Sequence of chain 1.A:
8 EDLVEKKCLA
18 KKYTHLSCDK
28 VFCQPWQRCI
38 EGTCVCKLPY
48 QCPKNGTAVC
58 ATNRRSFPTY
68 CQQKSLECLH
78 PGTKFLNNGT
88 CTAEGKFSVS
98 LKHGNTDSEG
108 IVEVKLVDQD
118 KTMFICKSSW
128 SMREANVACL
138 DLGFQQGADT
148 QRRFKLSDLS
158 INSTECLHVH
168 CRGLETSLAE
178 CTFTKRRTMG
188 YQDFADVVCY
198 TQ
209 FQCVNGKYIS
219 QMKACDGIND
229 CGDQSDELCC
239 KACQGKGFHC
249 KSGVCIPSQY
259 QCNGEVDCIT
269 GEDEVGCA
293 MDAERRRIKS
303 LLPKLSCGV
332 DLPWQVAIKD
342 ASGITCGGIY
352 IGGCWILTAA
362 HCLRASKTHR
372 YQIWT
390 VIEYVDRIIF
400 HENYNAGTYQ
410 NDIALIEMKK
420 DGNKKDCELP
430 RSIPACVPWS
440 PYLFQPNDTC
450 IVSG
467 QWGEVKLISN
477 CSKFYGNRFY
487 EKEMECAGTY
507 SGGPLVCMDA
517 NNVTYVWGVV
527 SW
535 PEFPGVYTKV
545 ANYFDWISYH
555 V

Binding-site contacts:
Ligand atom O6 contacts residue GLY86 of chain 1.A at 3.8 Å.
Ligand atom O7 contacts residue ASN85 of chain 1.A at 3.9 Å.
Ligand atom C6 contacts residue THR54 of chain 1.A at 4.4 Å.
Ligand atom C3 contacts residue ASN85 of chain 1.A at 3.8 Å.
Ligand atom C1 contacts residue GLY86 of chain 1.A at 4.3 Å.
Ligand atom C4 contacts residue ASN85 of chain 1.A at 4.2 Å.
Ligand atom C6 contacts residue GLY86 of chain 1.A at 4.1 Å.
Ligand atom C7 contacts residue ASN85 of chain 1.A at 3.7 Å.
Ligand atom C1 contacts residue ASN85 of chain 1.A at 1.4 Å.
Ligand atom O5 contacts residue ASN85 of chain 1.A at 2.3 Å (h-bond).
Ligand atom O6 contacts residue ASN85 of chain 1.A at 4.5 Å.
Ligand atom C5 contacts residue THR54 of chain 1.A at 4.4 Å.
Ligand atom O6 contacts residue THR54 of chain 1.A at 3.5 Å.
Ligand atom O6 contacts residue ALA55 of chain 1.A at 3.5 Å (h-bond).
Ligand atom C2 contacts residue ASN85 of chain 1.A at 2.5 Å.
Ligand atom C5 contacts residue ASN85 of chain 1.A at 3.7 Å.
Ligand atom N2 contacts residue ASN85 of chain 1.A at 3.0 Å (h-bond).
Ligand atom O5 contacts residue GLY86 of chain 1.A at 3.7 Å.

A protein and the small-molecule ligand that binds it are described below.
Small molecule (SMILES): CC(=O)N[C@@H]1[C@@H](O)[C@H](O)[C@@H](CO)O[C@H]1O